Sequence of chain 1.A:
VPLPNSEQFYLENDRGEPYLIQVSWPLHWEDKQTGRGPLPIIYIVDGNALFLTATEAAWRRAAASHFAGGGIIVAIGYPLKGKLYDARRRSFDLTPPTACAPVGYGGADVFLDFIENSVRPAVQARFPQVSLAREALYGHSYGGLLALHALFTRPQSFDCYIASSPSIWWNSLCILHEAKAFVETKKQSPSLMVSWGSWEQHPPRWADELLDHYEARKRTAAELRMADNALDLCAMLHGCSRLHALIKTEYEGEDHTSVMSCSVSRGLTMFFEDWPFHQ

Binding-site contacts:
Ligand atom C7 contacts residue SER148 of chain 1.B at 2.4 Å.
Ligand atom C2 contacts residue ALA70 of chain 1.A at 3.8 Å (hydrophobic).
Ligand atom C7 contacts residue SER174 of chain 1.B at 3.7 Å.
Ligand atom C12 contacts residue HIS267 of chain 1.B at 3.7 Å.
Ligand atom C14 contacts residue FE1 of chain 1.I at 2.6 Å.
Ligand atom C9 contacts residue TYR149 of chain 1.B at 3.2 Å (hydrophobic).
Ligand atom C5 contacts residue HIS267 of chain 1.B at 3.5 Å.
Ligand atom C10 contacts residue TRP176 of chain 1.B at 3.9 Å (hydrophobic).
Ligand atom N2 contacts residue SER148 of chain 1.B at 3.0 Å (h-bond).
Ligand atom O9 contacts residue TRP176 of chain 1.B at 3.1 Å (h-bond).
Ligand atom C84 contacts residue ALA70 of chain 1.A at 3.7 Å (hydrophobic).
Ligand atom C6 contacts residue TYR149 of chain 1.B at 3.7 Å (hydrophobic).
Ligand atom O9 contacts residue SER174 of chain 1.B at 2.6 Å (h-bond).
Ligand atom C2 contacts residue TYR92 of chain 1.B at 3.7 Å (hydrophobic).
Ligand atom O9 contacts residue SER148 of chain 1.B at 2.8 Å (h-bond).
Ligand atom C6 contacts residue ARG97 of chain 1.B at 3.9 Å.
Ligand atom C6 contacts residue HIS267 of chain 1.B at 3.9 Å.
Ligand atom O8 contacts residue ARG97 of chain 1.B at 2.6 Å (salt-bridge).
Ligand atom C11 contacts residue TYR92 of chain 1.B at 3.2 Å (hydrophobic).
Ligand atom O9 contacts residue HIS267 of chain 1.B at 3.7 Å.
Ligand atom C13 contacts residue LEU235 of chain 1.B at 3.7 Å (hydrophobic).
Ligand atom C6 contacts residue SER148 of chain 1.B at 1.4 Å.
Ligand atom C6 contacts residue SER174 of chain 1.B at 3.8 Å.
Ligand atom C12 contacts residue SER174 of chain 1.B at 3.7 Å.
Ligand atom C13 contacts residue HIS267 of chain 1.B at 3.7 Å.
Ligand atom O7 contacts residue SER148 of chain 1.B at 2.3 Å (h-bond).
Ligand atom O3 contacts residue FE1 of chain 1.I at 2.4 Å.
Ligand atom O7 contacts residue HIS267 of chain 1.B at 3.0 Å (h-bond).
Ligand atom C4 contacts residue ARG97 of chain 1.B at 3.9 Å.
Ligand atom C5 contacts residue SER148 of chain 1.B at 3.2 Å.
Ligand atom N3 contacts residue FE1 of chain 1.I at 2.8 Å.
Ligand atom C84 contacts residue TYR92 of chain 1.B at 3.8 Å (hydrophobic).
Ligand atom C12 contacts residue SER148 of chain 1.B at 3.1 Å.
Ligand atom C8 contacts residue SER148 of chain 1.B at 3.8 Å.
Ligand atom N2 contacts residue HIS267 of chain 1.B at 3.9 Å.
Ligand atom O8 contacts residue TYR149 of chain 1.B at 3.3 Å (h-bond).
Ligand atom O71 contacts residue FE1 of chain 1.I at 2.1 Å.
Ligand atom O81 contacts residue FE1 of chain 1.I at 3.5 Å.
Ligand atom O8 contacts residue SER148 of chain 1.B at 2.3 Å (h-bond).
Ligand atom C12 contacts residue TRP176 of chain 1.B at 3.8 Å (hydrophobic).

This protein binds this small molecule.
Small molecule (SMILES): CCC(=O)N(O)CCC[C@H](NC(C)=O)[C@@H](O)OCC/C(C)=C\C(=O)N(C)O

Sequence of chain 1.B:
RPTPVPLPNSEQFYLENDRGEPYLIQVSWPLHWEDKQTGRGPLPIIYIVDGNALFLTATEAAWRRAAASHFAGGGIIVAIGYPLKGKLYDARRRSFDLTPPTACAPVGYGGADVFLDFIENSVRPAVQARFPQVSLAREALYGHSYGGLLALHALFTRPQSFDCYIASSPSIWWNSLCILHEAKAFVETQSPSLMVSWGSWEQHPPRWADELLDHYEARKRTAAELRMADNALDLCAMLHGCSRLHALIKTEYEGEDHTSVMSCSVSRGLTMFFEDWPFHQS